This small molecule binds to this protein.
Small molecule (SMILES): CC(=O)N[C@@H]1[C@@H](O)[C@H](O[C@@H]2O[C@H](CO)[C@@H](O[C@@H]3O[C@H](CO)[C@@H](O[C@@H]4O[C@H](CO)[C@@H](O[C@@H]5O[C@H](CO)[C@@H](O[C@@H]6O[C@H](CO)[C@@H](O)[C@H](O)[C@H]6NC(C)=O)[C@H](O)[C@H]5NC(C)=O)[C@H](O)[C@H]4NC(C)=O)[C@H](O)[C@H]3NC(C)=O)[C@H](O)[C@H]2NC(C)=O)[C@@H](CO)O[C@@H]1O

Binding-site contacts:
Ligand atom N2 contacts residue LEU38 of chain 1.A at 2.8 Å (h-bond).
Ligand atom C2 contacts residue LEU38 of chain 1.A at 3.6 Å (hydrophobic).
Ligand atom C5 contacts residue TYR14 of chain 1.A at 3.7 Å (hydrophobic).
Ligand atom O7 contacts residue TYR14 of chain 1.A at 2.9 Å (h-bond).
Ligand atom O5 contacts residue DIO1 of chain 1.J at 3.8 Å.
Ligand atom C8 contacts residue VAL7 of chain 1.A at 3.6 Å (hydrophobic).
Ligand atom C3 contacts residue LEU38 of chain 1.A at 3.7 Å (hydrophobic).
Ligand atom O4 contacts residue GLN39 of chain 1.A at 3.7 Å.
Ligand atom C3 contacts residue DIO1 of chain 1.J at 3.5 Å.
Ligand atom C6 contacts residue TYR14 of chain 1.A at 3.7 Å (hydrophobic).
Ligand atom O3 contacts residue PHE36 of chain 1.A at 3.6 Å.
Ligand atom O6 contacts residue LEU37 of chain 1.A at 3.4 Å.
Ligand atom C8 contacts residue LEU38 of chain 1.A at 3.7 Å (hydrophobic).
Ligand atom O5 contacts residue TYR14 of chain 1.A at 3.5 Å (h-bond).
Ligand atom O7 contacts residue THR12 of chain 1.A at 3.4 Å.
Ligand atom O3 contacts residue GLN39 of chain 1.A at 3.4 Å (h-bond).
Ligand atom C6 contacts residue PHE36 of chain 1.A at 3.8 Å (hydrophobic).
Ligand atom C7 contacts residue LEU38 of chain 1.A at 3.7 Å (hydrophobic).
Ligand atom O3 contacts residue PRO40 of chain 1.A at 3.4 Å.
Ligand atom O6 contacts residue LEU38 of chain 1.A at 2.9 Å (h-bond).
Ligand atom C4 contacts residue TYR14 of chain 1.A at 3.7 Å (hydrophobic).
Ligand atom O7 contacts residue PRO9 of chain 1.A at 3.8 Å.
Ligand atom C7 contacts residue ARG18 of chain 1.A at 3.8 Å.
Ligand atom O1 contacts residue ARG66 of chain 1.A at 2.9 Å (salt-bridge).
Ligand atom C3 contacts residue GLN39 of chain 1.A at 3.5 Å.
Ligand atom C8 contacts residue PHE36 of chain 1.A at 3.6 Å (hydrophobic).
Ligand atom O7 contacts residue GLY10 of chain 1.A at 3.0 Å (h-bond).
Ligand atom N2 contacts residue PHE36 of chain 1.A at 3.8 Å.
Ligand atom C8 contacts residue ASP11 of chain 1.A at 3.6 Å.
Ligand atom C8 contacts residue ALA8 of chain 1.A at 3.6 Å (hydrophobic).
Ligand atom O4 contacts residue DIO1 of chain 1.J at 3.1 Å.
Ligand atom O7 contacts residue LEU13 of chain 1.A at 3.4 Å (h-bond).
Ligand atom C6 contacts residue ASP11 of chain 1.A at 3.6 Å.
Ligand atom C2 contacts residue TYR14 of chain 1.A at 3.2 Å (hydrophobic).
Ligand atom C3 contacts residue TYR14 of chain 1.A at 3.8 Å (hydrophobic).
Ligand atom O6 contacts residue TYR14 of chain 1.A at 3.6 Å.
Ligand atom O6 contacts residue PHE36 of chain 1.A at 2.8 Å (h-bond).
Ligand atom C1 contacts residue TYR14 of chain 1.A at 3.7 Å (hydrophobic).
Ligand atom O3 contacts residue DIO1 of chain 1.J at 3.3 Å.
Ligand atom O7 contacts residue ARG18 of chain 1.A at 2.9 Å (salt-bridge).

Sequence of chain 1.A:
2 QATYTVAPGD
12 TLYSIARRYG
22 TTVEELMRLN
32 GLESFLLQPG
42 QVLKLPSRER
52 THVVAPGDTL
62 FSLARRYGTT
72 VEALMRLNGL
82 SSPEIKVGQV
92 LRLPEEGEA